Sequence of chain 1.E:
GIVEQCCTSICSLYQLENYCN

This protein binds this small molecule.
Small molecule (SMILES): Oc1cccc(O)c1

Binding-site contacts:
Ligand atom C6 contacts residue CYS7 of chain 1.F at 4.0 Å (hydrophobic).
Ligand atom O1 contacts residue CYS6 of chain 1.E at 2.5 Å (h-bond).
Ligand atom C3 contacts residue HIS5 of chain 1.J at 3.3 Å.
Ligand atom C3 contacts residue ALA14 of chain 1.F at 4.2 Å (hydrophobic).
Ligand atom C5 contacts residue CYS7 of chain 1.F at 4.3 Å (hydrophobic).
Ligand atom C6 contacts residue HIS5 of chain 1.J at 4.3 Å.
Ligand atom C5 contacts residue LEU6 of chain 1.J at 4.5 Å (hydrophobic).
Ligand atom O3 contacts residue ALA14 of chain 1.F at 3.6 Å.
Ligand atom O1 contacts residue LEU11 of chain 1.F at 4.5 Å.
Ligand atom C1 contacts residue CYS11 of chain 1.E at 4.0 Å (hydrophobic).
Ligand atom C1 contacts residue CYS6 of chain 1.E at 3.4 Å (hydrophobic).
Ligand atom O3 contacts residue HIS5 of chain 1.J at 3.2 Å (h-bond).
Ligand atom O3 contacts residue LEU16 of chain 1.E at 4.1 Å.
Ligand atom C6 contacts residue CYS6 of chain 1.E at 3.5 Å (hydrophobic).
Ligand atom C4 contacts residue LEU11 of chain 1.F at 4.3 Å (hydrophobic).
Ligand atom O1 contacts residue SER9 of chain 1.E at 3.7 Å.
Ligand atom C2 contacts residue HIS5 of chain 1.J at 3.8 Å.
Ligand atom C6 contacts residue LEU11 of chain 1.F at 3.7 Å (hydrophobic).
Ligand atom O1 contacts residue VAL2 of chain 1.J at 4.3 Å.
Ligand atom C2 contacts residue CYS11 of chain 1.E at 3.9 Å (hydrophobic).
Ligand atom C1 contacts residue HIS5 of chain 1.J at 4.3 Å.
Ligand atom C2 contacts residue ILE10 of chain 1.E at 3.9 Å (hydrophobic).
Ligand atom C5 contacts residue HIS5 of chain 1.J at 4.1 Å.
Ligand atom C4 contacts residue HIS10 of chain 1.F at 4.0 Å.
Ligand atom O1 contacts residue ILE10 of chain 1.E at 3.4 Å.
Ligand atom C1 contacts residue ILE10 of chain 1.E at 4.2 Å (hydrophobic).
Ligand atom C5 contacts residue HIS10 of chain 1.F at 4.0 Å.
Ligand atom C1 contacts residue LEU11 of chain 1.F at 4.0 Å (hydrophobic).
Ligand atom O1 contacts residue CYS11 of chain 1.E at 3.0 Å (h-bond).
Ligand atom O3 contacts residue LEU17 of chain 1.L at 3.6 Å.
Ligand atom C4 contacts residue HIS5 of chain 1.J at 3.6 Å.
Ligand atom C4 contacts residue ALA14 of chain 1.F at 4.3 Å (hydrophobic).
Ligand atom C5 contacts residue LEU11 of chain 1.F at 3.9 Å (hydrophobic).
Ligand atom C2 contacts residue LEU11 of chain 1.F at 4.5 Å (hydrophobic).

Sequence of chain 1.L:
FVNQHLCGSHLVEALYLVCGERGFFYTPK

Sequence of chain 1.F:
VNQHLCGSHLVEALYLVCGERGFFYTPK

Sequence of chain 1.J:
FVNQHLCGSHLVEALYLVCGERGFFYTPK